Binding-site contacts:
Ligand atom C7 contacts residue MET118 of chain 15.A at 4.0 Å (hydrophobic).
Ligand atom C7 contacts residue ASN67 of chain 15.A at 3.2 Å.
Ligand atom C5 contacts residue ASN67 of chain 15.A at 3.7 Å.
Ligand atom O7 contacts residue MET118 of chain 15.A at 3.5 Å.
Ligand atom C4 contacts residue ASN67 of chain 15.A at 4.2 Å.
Ligand atom C3 contacts residue ASN67 of chain 15.A at 3.8 Å.
Ligand atom C8 contacts residue ASN67 of chain 15.A at 4.0 Å.
Ligand atom C1 contacts residue ASN67 of chain 15.A at 1.4 Å.
Ligand atom C2 contacts residue ASN67 of chain 15.A at 2.5 Å.
Ligand atom C8 contacts residue MET118 of chain 15.A at 3.8 Å (hydrophobic).
Ligand atom O7 contacts residue ASN67 of chain 15.A at 3.0 Å (h-bond).
Ligand atom N2 contacts residue ASN67 of chain 15.A at 2.9 Å (h-bond).
Ligand atom O5 contacts residue ASN67 of chain 15.A at 2.4 Å (h-bond).
Ligand atom C8 contacts residue PHE90 of chain 15.A at 4.0 Å (hydrophobic).

Sequence of chain 15.A:
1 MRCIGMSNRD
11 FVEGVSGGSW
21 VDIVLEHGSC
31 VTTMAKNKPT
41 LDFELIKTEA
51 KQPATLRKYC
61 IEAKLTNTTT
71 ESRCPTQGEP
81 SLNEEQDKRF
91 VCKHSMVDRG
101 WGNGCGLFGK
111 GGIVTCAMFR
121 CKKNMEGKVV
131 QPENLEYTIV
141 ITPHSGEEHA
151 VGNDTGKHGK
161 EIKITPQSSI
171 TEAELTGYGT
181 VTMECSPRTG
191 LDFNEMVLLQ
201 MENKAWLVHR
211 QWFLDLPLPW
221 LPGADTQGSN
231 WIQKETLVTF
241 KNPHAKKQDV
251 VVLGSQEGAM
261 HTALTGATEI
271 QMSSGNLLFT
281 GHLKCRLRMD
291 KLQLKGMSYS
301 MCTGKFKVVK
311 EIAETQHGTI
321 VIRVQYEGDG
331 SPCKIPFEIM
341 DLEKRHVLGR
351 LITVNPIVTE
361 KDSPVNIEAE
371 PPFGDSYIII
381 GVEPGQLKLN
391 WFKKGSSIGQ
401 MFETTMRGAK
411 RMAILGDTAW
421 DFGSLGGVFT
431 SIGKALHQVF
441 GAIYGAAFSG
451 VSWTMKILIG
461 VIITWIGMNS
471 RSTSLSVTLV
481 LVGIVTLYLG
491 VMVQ

This protein binds this small molecule.
Small molecule (SMILES): CC(=O)N[C@@H]1[C@@H](O)[C@H](O)[C@@H](CO)O[C@H]1O